This small molecule binds to this protein.
Small molecule (SMILES): CC(=O)N[C@H]1[C@H](O[C@H]2[C@H](O)[C@@H](NC(C)=O)CO[C@@H]2CO)O[C@H](CO)[C@@H](O)[C@@H]1O

Sequence of chain 1.A:
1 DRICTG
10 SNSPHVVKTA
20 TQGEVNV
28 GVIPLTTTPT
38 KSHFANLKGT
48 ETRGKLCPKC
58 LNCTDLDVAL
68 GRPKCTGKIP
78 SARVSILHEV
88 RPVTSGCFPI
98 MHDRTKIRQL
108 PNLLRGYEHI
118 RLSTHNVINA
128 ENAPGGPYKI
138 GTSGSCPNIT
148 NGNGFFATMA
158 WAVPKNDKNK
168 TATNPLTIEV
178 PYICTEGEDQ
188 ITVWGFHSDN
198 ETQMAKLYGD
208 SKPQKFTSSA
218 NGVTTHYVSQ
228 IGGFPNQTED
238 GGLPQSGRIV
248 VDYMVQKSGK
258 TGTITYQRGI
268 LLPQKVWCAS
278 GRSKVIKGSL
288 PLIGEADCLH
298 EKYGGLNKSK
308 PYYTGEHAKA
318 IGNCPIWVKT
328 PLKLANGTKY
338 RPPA

Binding-site contacts:
Ligand atom C3 contacts residue ASN333 of chain 1.A at 3.9 Å.
Ligand atom C5 contacts residue ASN333 of chain 1.A at 3.7 Å.
Ligand atom C8 contacts residue ILE30 of chain 1.A at 3.9 Å (hydrophobic).
Ligand atom C2 contacts residue ASN333 of chain 1.A at 2.5 Å.
Ligand atom C4 contacts residue ASN333 of chain 1.A at 4.3 Å.
Ligand atom C1 contacts residue ASN333 of chain 1.A at 1.4 Å.
Ligand atom N2 contacts residue ASN333 of chain 1.A at 3.0 Å (h-bond).
Ligand atom C7 contacts residue ASN333 of chain 1.A at 3.8 Å.
Ligand atom O7 contacts residue ILE30 of chain 1.A at 3.9 Å.
Ligand atom C7 contacts residue ILE30 of chain 1.A at 3.8 Å (hydrophobic).
Ligand atom N2 contacts residue ILE30 of chain 1.A at 4.1 Å.
Ligand atom O5 contacts residue ASN333 of chain 1.A at 2.4 Å (h-bond).
Ligand atom O7 contacts residue ASN333 of chain 1.A at 3.9 Å.